Sequence of chain 1.A:
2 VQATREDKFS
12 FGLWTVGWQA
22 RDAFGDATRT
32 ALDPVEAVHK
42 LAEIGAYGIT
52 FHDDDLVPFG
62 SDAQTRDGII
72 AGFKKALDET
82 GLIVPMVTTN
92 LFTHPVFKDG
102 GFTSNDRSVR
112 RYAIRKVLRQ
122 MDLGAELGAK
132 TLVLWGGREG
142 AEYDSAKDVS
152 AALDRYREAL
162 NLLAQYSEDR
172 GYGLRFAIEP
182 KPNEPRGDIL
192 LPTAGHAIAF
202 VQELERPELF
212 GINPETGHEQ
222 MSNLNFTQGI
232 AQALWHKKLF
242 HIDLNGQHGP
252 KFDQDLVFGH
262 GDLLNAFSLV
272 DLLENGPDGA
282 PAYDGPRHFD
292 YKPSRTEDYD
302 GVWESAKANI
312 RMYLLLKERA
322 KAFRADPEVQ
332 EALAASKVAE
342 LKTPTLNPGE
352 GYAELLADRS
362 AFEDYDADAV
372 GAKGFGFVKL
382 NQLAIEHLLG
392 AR

Sequence of chain 1.B:
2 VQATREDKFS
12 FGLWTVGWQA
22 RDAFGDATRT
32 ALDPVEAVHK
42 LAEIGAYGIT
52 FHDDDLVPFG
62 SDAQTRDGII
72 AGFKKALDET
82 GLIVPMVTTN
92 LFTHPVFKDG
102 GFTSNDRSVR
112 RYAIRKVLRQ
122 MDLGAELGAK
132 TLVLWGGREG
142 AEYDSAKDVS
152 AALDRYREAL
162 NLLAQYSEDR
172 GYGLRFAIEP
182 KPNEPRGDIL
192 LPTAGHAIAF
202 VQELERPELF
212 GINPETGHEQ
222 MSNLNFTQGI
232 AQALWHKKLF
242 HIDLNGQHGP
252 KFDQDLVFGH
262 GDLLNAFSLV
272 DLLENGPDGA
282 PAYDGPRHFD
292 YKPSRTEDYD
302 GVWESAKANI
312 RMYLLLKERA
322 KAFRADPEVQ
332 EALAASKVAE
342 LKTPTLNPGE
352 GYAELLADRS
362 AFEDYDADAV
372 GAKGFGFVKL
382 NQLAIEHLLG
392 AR

Binding-site contacts:
Ligand atom O4 contacts residue ASP291 of chain 1.A at 3.1 Å (salt-bridge).
Ligand atom C5 contacts residue HIS53 of chain 1.A at 3.1 Å.
Ligand atom C4 contacts residue GLU180 of chain 1.A at 3.4 Å.
Ligand atom O2 contacts residue GLU216 of chain 1.A at 2.9 Å (salt-bridge).
Ligand atom C5 contacts residue TRP136 of chain 1.A at 3.9 Å (hydrophobic).
Ligand atom O1 contacts residue PHE25 of chain 1.B at 4.1 Å.
Ligand atom O5 contacts residue HIS53 of chain 1.A at 2.6 Å (h-bond).
Ligand atom C3 contacts residue CO1 of chain 1.F at 3.7 Å.
Ligand atom C2 contacts residue CO1 of chain 1.F at 3.4 Å.
Ligand atom C4 contacts residue CO1 of chain 1.F at 3.5 Å.
Ligand atom O2 contacts residue CO1 of chain 1.G at 3.5 Å.
Ligand atom O4 contacts residue GLU180 of chain 1.A at 2.4 Å (salt-bridge).
Ligand atom O2 contacts residue CO1 of chain 1.F at 2.2 Å.
Ligand atom O1 contacts residue CO1 of chain 1.G at 2.7 Å.
Ligand atom O2 contacts residue ASP291 of chain 1.A at 3.0 Å (salt-bridge).
Ligand atom O5 contacts residue THR89 of chain 1.A at 4.1 Å.
Ligand atom O1 contacts residue TRP136 of chain 1.A at 3.8 Å.
Ligand atom C1 contacts residue TRP136 of chain 1.A at 3.8 Å (hydrophobic).
Ligand atom C4 contacts residue TRP136 of chain 1.A at 3.6 Å (hydrophobic).
Ligand atom C1 contacts residue PHE25 of chain 1.B at 4.0 Å (hydrophobic).
Ligand atom O2 contacts residue GLU180 of chain 1.A at 3.0 Å (salt-bridge).
Ligand atom O2 contacts residue HIS219 of chain 1.A at 3.4 Å.
Ligand atom O4 contacts residue ASP244 of chain 1.A at 3.4 Å (salt-bridge).
Ligand atom O5 contacts residue PHE93 of chain 1.A at 3.8 Å.
Ligand atom C2 contacts residue HIS219 of chain 1.A at 4.0 Å.
Ligand atom O3 contacts residue ASP291 of chain 1.A at 2.9 Å (salt-bridge).
Ligand atom C4 contacts residue ASP291 of chain 1.A at 3.9 Å.
Ligand atom O3 contacts residue CO1 of chain 1.F at 3.8 Å.
Ligand atom C1 contacts residue CO1 of chain 1.G at 3.5 Å.
Ligand atom C3 contacts residue TRP136 of chain 1.A at 3.7 Å (hydrophobic).
Ligand atom O5 contacts residue TRP136 of chain 1.A at 3.5 Å.
Ligand atom O3 contacts residue TRP15 of chain 1.A at 3.6 Å (h-bond).
Ligand atom C3 contacts residue ASP291 of chain 1.A at 3.7 Å.
Ligand atom O1 contacts residue ASP254 of chain 1.A at 3.3 Å (salt-bridge).
Ligand atom O1 contacts residue LYS182 of chain 1.A at 3.0 Å (salt-bridge).
Ligand atom C2 contacts residue GLU180 of chain 1.A at 3.7 Å.
Ligand atom O4 contacts residue CO1 of chain 1.F at 2.5 Å.
Ligand atom O1 contacts residue HIS219 of chain 1.A at 3.1 Å (h-bond).
Ligand atom C2 contacts residue TRP136 of chain 1.A at 3.7 Å (hydrophobic).
Ligand atom C2 contacts residue ASP291 of chain 1.A at 3.9 Å.

A protein and the small-molecule ligand that binds it are described below.
Small molecule (SMILES): OC[C@@H](O)C(O)[C@@H](O)CO